Sequence of chain 1.A:
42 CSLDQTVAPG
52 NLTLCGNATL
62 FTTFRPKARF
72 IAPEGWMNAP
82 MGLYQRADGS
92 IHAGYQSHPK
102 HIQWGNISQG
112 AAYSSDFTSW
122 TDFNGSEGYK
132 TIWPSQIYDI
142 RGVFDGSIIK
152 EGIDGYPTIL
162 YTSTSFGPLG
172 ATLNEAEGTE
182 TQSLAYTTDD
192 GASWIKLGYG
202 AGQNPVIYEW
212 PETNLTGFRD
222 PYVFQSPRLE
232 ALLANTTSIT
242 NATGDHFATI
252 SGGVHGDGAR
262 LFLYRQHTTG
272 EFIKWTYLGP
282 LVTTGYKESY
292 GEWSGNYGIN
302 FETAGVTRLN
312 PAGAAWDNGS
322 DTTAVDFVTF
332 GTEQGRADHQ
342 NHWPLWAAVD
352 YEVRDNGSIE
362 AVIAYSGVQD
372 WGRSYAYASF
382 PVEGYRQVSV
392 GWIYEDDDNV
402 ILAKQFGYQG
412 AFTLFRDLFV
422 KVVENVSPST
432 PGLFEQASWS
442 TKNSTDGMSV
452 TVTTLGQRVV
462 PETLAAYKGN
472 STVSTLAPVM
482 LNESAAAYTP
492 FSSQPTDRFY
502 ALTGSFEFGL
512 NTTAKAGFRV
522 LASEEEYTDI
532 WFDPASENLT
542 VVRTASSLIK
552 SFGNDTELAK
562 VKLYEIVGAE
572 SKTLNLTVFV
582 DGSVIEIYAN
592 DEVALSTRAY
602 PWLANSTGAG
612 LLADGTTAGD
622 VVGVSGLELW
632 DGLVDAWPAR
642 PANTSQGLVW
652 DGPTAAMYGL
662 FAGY

Binding-site contacts:
Ligand atom O7 contacts residue ASN52 of chain 1.A at 4.3 Å.
Ligand atom C7 contacts residue ASN52 of chain 1.A at 3.5 Å.
Ligand atom C4 contacts residue ASN52 of chain 1.A at 4.2 Å.
Ligand atom O5 contacts residue THR54 of chain 1.A at 3.3 Å (h-bond).
Ligand atom C5 contacts residue THR54 of chain 1.A at 3.5 Å.
Ligand atom C1 contacts residue THR54 of chain 1.A at 3.4 Å.
Ligand atom C6 contacts residue LEU55 of chain 1.A at 3.7 Å (hydrophobic).
Ligand atom C8 contacts residue ASN52 of chain 1.A at 3.8 Å.
Ligand atom O6 contacts residue LEU55 of chain 1.A at 3.6 Å.
Ligand atom C3 contacts residue ASN52 of chain 1.A at 3.8 Å.
Ligand atom O6 contacts residue THR54 of chain 1.A at 3.0 Å (h-bond).
Ligand atom O5 contacts residue ASN52 of chain 1.A at 2.4 Å (h-bond).
Ligand atom O5 contacts residue LEU55 of chain 1.A at 3.5 Å.
Ligand atom N2 contacts residue ASN52 of chain 1.A at 2.9 Å (h-bond).
Ligand atom C5 contacts residue LEU55 of chain 1.A at 4.2 Å (hydrophobic).
Ligand atom C1 contacts residue ASN52 of chain 1.A at 1.4 Å.
Ligand atom C5 contacts residue ASN52 of chain 1.A at 3.6 Å.
Ligand atom C6 contacts residue THR54 of chain 1.A at 3.9 Å.
Ligand atom C2 contacts residue ASN52 of chain 1.A at 2.4 Å.

A protein and the small-molecule ligand that binds it are described below.
Small molecule (SMILES): CC(=O)N[C@@H]1[C@@H](O)[C@H](O)[C@@H](CO)O[C@H]1O